Sequence of chain 1.A:
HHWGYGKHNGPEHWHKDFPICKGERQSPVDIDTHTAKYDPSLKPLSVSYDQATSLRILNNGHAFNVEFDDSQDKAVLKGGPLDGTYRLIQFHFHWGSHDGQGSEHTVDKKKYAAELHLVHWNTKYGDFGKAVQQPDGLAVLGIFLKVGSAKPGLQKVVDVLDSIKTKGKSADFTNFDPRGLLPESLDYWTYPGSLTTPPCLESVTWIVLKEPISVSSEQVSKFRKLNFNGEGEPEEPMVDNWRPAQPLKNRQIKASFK

Binding-site contacts:
Ligand atom C15 contacts residue PHE130 of chain 1.A at 3.7 Å (hydrophobic).
Ligand atom C24 contacts residue THR198 of chain 1.A at 3.5 Å.
Ligand atom C8 contacts residue PHE130 of chain 1.A at 3.8 Å (hydrophobic).
Ligand atom C23 contacts residue THR198 of chain 1.A at 4.3 Å.
Ligand atom C24 contacts residue ZN1 of chain 1.B at 2.6 Å.
Ligand atom O25 contacts residue THR198 of chain 1.A at 3.5 Å (h-bond).
Ligand atom C14 contacts residue PHE130 of chain 1.A at 4.1 Å (hydrophobic).
Ligand atom O26 contacts residue HIS96 of chain 1.A at 3.7 Å.
Ligand atom C23 contacts residue HIS94 of chain 1.A at 4.3 Å.
Ligand atom O26 contacts residue ZN1 of chain 1.B at 2.0 Å.
Ligand atom C16 contacts residue VAL121 of chain 1.A at 4.0 Å (hydrophobic).
Ligand atom O26 contacts residue HIS119 of chain 1.A at 3.3 Å (h-bond).
Ligand atom O25 contacts residue ZN1 of chain 1.B at 2.5 Å.
Ligand atom C15 contacts residue GLN92 of chain 1.A at 3.8 Å.
Ligand atom C22 contacts residue HIS94 of chain 1.A at 3.8 Å.
Ligand atom C17 contacts residue GLN92 of chain 1.A at 4.1 Å.
Ligand atom O25 contacts residue HIS96 of chain 1.A at 3.1 Å.
Ligand atom C6 contacts residue ILE91 of chain 1.A at 3.5 Å (hydrophobic).
Ligand atom C24 contacts residue HIS94 of chain 1.A at 3.2 Å.
Ligand atom O3 contacts residue GLU69 of chain 1.A at 3.9 Å.
Ligand atom O12 contacts residue ASN67 of chain 1.A at 4.2 Å.
Ligand atom C7 contacts residue ILE91 of chain 1.A at 3.8 Å (hydrophobic).
Ligand atom C23 contacts residue THR199 of chain 1.A at 3.0 Å.
Ligand atom C6 contacts residue PHE130 of chain 1.A at 4.3 Å (hydrophobic).
Ligand atom C24 contacts residue HIS96 of chain 1.A at 3.9 Å.
Ligand atom C20 contacts residue THR199 of chain 1.A at 3.8 Å.
Ligand atom C19 contacts residue PHE130 of chain 1.A at 3.6 Å (hydrophobic).
Ligand atom C24 contacts residue THR199 of chain 1.A at 3.9 Å.
Ligand atom O25 contacts residue THR199 of chain 1.A at 3.3 Å.
Ligand atom O26 contacts residue HIS94 of chain 1.A at 3.1 Å (h-bond).
Ligand atom C14 contacts residue GLN92 of chain 1.A at 4.0 Å.
Ligand atom C18 contacts residue PHE130 of chain 1.A at 3.5 Å (hydrophobic).
Ligand atom O26 contacts residue THR198 of chain 1.A at 3.2 Å (h-bond).
Ligand atom C21 contacts residue THR199 of chain 1.A at 2.9 Å.
Ligand atom O25 contacts residue HIS94 of chain 1.A at 3.1 Å (h-bond).
Ligand atom C22 contacts residue THR199 of chain 1.A at 3.8 Å.
Ligand atom C16 contacts residue GLN92 of chain 1.A at 3.8 Å.
Ligand atom O7 contacts residue GLN92 of chain 1.A at 3.6 Å.
Ligand atom C15 contacts residue VAL121 of chain 1.A at 4.0 Å (hydrophobic).
Ligand atom C23 contacts residue ZN1 of chain 1.B at 4.1 Å.

A protein and the small-molecule ligand that binds it are described below.
Small molecule (SMILES): C[C@H](CCC(=O)O)[C@H]1CC[C@H]2[C@@H]3[C@H](O)C[C@@H]4C[C@H](O)CC[C@]4(C)[C@H]3C[C@H](O)[C@]12C